A small-molecule ligand and the protein it binds are described below.
Small molecule (SMILES): C(=C1\CCCN=C1c1cccnc1)\c1cc[nH]c1

Binding-site contacts:
Ligand atom N13 contacts residue THR152 of chain 1.J at 3.9 Å.
Ligand atom N2 contacts residue TYR172 of chain 1.F at 3.5 Å (h-bond).
Ligand atom N2 contacts residue TYR193 of chain 1.J at 3.8 Å.
Ligand atom C18 contacts residue LEU120 of chain 1.F at 4.0 Å (hydrophobic).
Ligand atom C9 contacts residue TYR200 of chain 1.J at 3.8 Å (hydrophobic).
Ligand atom C17 contacts residue LEU120 of chain 1.F at 3.7 Å (hydrophobic).
Ligand atom C18 contacts residue ARG112 of chain 1.F at 4.0 Å.
Ligand atom C15 contacts residue TYR200 of chain 1.J at 4.2 Å (hydrophobic).
Ligand atom N7 contacts residue MET122 of chain 1.F at 4.0 Å.
Ligand atom C6 contacts residue MET122 of chain 1.F at 3.2 Å (hydrophobic).
Ligand atom C11 contacts residue MET122 of chain 1.F at 3.4 Å (hydrophobic).
Ligand atom C10 contacts residue MET122 of chain 1.F at 4.2 Å (hydrophobic).
Ligand atom N2 contacts residue CYS195 of chain 1.J at 3.7 Å.
Ligand atom C10 contacts residue TYR200 of chain 1.J at 4.0 Å (hydrophobic).
Ligand atom N13 contacts residue TRP151 of chain 1.J at 3.7 Å.
Ligand atom C16 contacts residue TYR200 of chain 1.J at 3.3 Å (hydrophobic).
Ligand atom C3 contacts residue TYR172 of chain 1.F at 4.0 Å (hydrophobic).
Ligand atom C18 contacts residue THR152 of chain 1.J at 4.1 Å.
Ligand atom N7 contacts residue TRP151 of chain 1.J at 2.7 Å (h-bond).
Ligand atom C17 contacts residue ARG112 of chain 1.F at 3.9 Å.
Ligand atom C16 contacts residue TRP151 of chain 1.J at 3.8 Å (hydrophobic).
Ligand atom C10 contacts residue TYR193 of chain 1.J at 3.6 Å (hydrophobic).
Ligand atom C1 contacts residue TYR193 of chain 1.J at 3.7 Å (hydrophobic).
Ligand atom C15 contacts residue MET122 of chain 1.F at 3.9 Å (hydrophobic).
Ligand atom C10 contacts residue TRP61 of chain 1.F at 4.2 Å (hydrophobic).
Ligand atom C14 contacts residue TRP151 of chain 1.J at 3.1 Å (hydrophobic).
Ligand atom C3 contacts residue CYS196 of chain 1.J at 3.8 Å (hydrophobic).
Ligand atom C9 contacts residue TYR193 of chain 1.J at 4.0 Å (hydrophobic).
Ligand atom C3 contacts residue CYS195 of chain 1.J at 3.5 Å (hydrophobic).
Ligand atom N13 contacts residue MET122 of chain 1.F at 4.0 Å.
Ligand atom C4 contacts residue MET122 of chain 1.F at 4.0 Å (hydrophobic).
Ligand atom N2 contacts residue CYS196 of chain 1.J at 4.3 Å.
Ligand atom C8 contacts residue TRP151 of chain 1.J at 3.5 Å (hydrophobic).
Ligand atom C17 contacts residue TYR200 of chain 1.J at 4.1 Å (hydrophobic).
Ligand atom C12 contacts residue TRP151 of chain 1.J at 3.3 Å (hydrophobic).
Ligand atom C18 contacts residue TRP151 of chain 1.J at 4.2 Å (hydrophobic).
Ligand atom C14 contacts residue MET122 of chain 1.F at 3.8 Å (hydrophobic).
Ligand atom C12 contacts residue MET122 of chain 1.F at 3.5 Å (hydrophobic).
Ligand atom C15 contacts residue TRP151 of chain 1.J at 3.1 Å (hydrophobic).
Ligand atom C5 contacts residue MET122 of chain 1.F at 3.8 Å (hydrophobic).

Sequence of chain 1.J:
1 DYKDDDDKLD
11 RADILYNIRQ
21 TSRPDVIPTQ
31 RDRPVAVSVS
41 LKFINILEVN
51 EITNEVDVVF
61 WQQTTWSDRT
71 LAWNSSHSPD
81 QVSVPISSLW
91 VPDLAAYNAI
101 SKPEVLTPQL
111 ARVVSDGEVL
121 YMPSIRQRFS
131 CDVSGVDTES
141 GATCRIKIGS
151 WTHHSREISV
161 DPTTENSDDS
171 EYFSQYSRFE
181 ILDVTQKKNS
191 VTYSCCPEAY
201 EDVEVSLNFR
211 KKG

Sequence of chain 1.F:
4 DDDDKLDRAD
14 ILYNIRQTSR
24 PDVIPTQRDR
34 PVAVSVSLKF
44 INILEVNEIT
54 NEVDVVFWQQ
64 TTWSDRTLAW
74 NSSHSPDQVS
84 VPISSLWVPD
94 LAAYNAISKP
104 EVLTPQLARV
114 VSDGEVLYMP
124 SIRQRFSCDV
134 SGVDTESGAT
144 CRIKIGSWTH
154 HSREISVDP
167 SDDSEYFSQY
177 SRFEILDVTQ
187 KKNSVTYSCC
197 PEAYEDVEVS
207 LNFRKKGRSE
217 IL